Sequence of chain 1.C:
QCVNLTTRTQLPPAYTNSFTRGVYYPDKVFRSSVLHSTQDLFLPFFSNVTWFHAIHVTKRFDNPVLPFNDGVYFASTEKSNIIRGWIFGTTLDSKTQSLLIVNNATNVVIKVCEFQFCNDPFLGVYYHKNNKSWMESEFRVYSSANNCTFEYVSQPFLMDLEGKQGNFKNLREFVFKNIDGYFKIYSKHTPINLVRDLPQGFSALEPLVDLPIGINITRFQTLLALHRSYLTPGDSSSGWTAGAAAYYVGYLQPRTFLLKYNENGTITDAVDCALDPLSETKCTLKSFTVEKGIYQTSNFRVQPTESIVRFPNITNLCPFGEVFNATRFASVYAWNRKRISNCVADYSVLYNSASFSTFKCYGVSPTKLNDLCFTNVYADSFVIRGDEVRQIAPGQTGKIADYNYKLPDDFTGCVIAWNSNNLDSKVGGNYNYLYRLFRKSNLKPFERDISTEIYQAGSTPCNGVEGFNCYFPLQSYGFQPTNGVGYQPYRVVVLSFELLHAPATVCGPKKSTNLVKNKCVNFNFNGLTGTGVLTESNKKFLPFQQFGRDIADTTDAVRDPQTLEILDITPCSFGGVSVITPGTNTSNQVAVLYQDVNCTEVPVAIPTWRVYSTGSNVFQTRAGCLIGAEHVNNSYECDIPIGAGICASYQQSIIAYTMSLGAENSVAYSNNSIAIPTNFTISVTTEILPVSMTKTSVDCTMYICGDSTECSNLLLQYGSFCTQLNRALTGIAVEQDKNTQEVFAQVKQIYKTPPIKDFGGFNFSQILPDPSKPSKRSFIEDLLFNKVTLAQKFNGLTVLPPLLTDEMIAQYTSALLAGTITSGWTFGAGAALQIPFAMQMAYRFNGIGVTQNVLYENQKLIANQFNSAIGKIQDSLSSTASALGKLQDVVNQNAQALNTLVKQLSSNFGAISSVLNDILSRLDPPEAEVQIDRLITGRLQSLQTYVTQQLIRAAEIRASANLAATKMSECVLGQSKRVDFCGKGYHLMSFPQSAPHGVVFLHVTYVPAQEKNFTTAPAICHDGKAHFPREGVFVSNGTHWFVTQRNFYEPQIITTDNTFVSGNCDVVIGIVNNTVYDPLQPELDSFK

A small-molecule ligand and the protein it binds are described below.
Small molecule (SMILES): CC(=O)N[C@@H]1[C@@H](O)[C@H](O)[C@@H](CO)O[C@H]1O

Binding-site contacts:
Ligand atom C1 contacts residue ASN4 of chain 1.C at 1.4 Å.
Ligand atom C7 contacts residue ASN4 of chain 1.C at 3.1 Å.
Ligand atom C3 contacts residue ASN4 of chain 1.C at 3.8 Å.
Ligand atom C5 contacts residue ASN4 of chain 1.C at 3.7 Å.
Ligand atom C8 contacts residue GLN1 of chain 1.C at 4.2 Å.
Ligand atom C4 contacts residue ASN124 of chain 1.C at 4.1 Å.
Ligand atom O7 contacts residue ASN4 of chain 1.C at 2.9 Å (h-bond).
Ligand atom C7 contacts residue CYS2 of chain 1.C at 4.5 Å (hydrophobic).
Ligand atom C3 contacts residue ASN124 of chain 1.C at 3.9 Å.
Ligand atom C2 contacts residue ASN4 of chain 1.C at 2.5 Å.
Ligand atom C8 contacts residue ASN4 of chain 1.C at 4.3 Å.
Ligand atom C4 contacts residue ASN4 of chain 1.C at 4.2 Å.
Ligand atom N2 contacts residue ASN4 of chain 1.C at 2.9 Å (h-bond).
Ligand atom O5 contacts residue ASN4 of chain 1.C at 2.4 Å (h-bond).
Ligand atom C8 contacts residue CYS2 of chain 1.C at 3.5 Å (hydrophobic).
Ligand atom C5 contacts residue ASN124 of chain 1.C at 4.0 Å.
Ligand atom O4 contacts residue ASN124 of chain 1.C at 3.8 Å.